Binding-site contacts:
Ligand atom C7 contacts residue THR104 of chain 1.E at 3.0 Å.
Ligand atom O7 contacts residue ASN117 of chain 1.E at 3.2 Å (h-bond).
Ligand atom O5 contacts residue TYR134 of chain 1.E at 4.2 Å.
Ligand atom C5 contacts residue TYR134 of chain 1.E at 3.9 Å (hydrophobic).
Ligand atom C4 contacts residue TYR134 of chain 1.E at 4.2 Å (hydrophobic).
Ligand atom C5 contacts residue SER119 of chain 1.E at 4.4 Å.
Ligand atom O6 contacts residue TYR134 of chain 1.E at 4.4 Å.
Ligand atom C3 contacts residue ASN117 of chain 1.E at 3.7 Å.
Ligand atom O4 contacts residue TYR134 of chain 1.E at 3.8 Å.
Ligand atom C6 contacts residue SER119 of chain 1.E at 3.7 Å.
Ligand atom O6 contacts residue SER119 of chain 1.E at 2.5 Å (h-bond).
Ligand atom C7 contacts residue ASN117 of chain 1.E at 3.2 Å.
Ligand atom C3 contacts residue TYR134 of chain 1.E at 4.1 Å (hydrophobic).
Ligand atom C2 contacts residue ASN117 of chain 1.E at 2.4 Å.
Ligand atom O5 contacts residue ASN117 of chain 1.E at 2.1 Å (h-bond).
Ligand atom C1 contacts residue ASN117 of chain 1.E at 1.4 Å.
Ligand atom O7 contacts residue TYR134 of chain 1.E at 3.3 Å.
Ligand atom C8 contacts residue ASN117 of chain 1.E at 4.4 Å.
Ligand atom O7 contacts residue ASN102 of chain 1.E at 4.5 Å.
Ligand atom C1 contacts residue TYR134 of chain 1.E at 3.7 Å (hydrophobic).
Ligand atom C6 contacts residue ASN117 of chain 1.E at 4.5 Å.
Ligand atom C8 contacts residue VAL103 of chain 1.E at 4.2 Å (hydrophobic).
Ligand atom C8 contacts residue LYS132 of chain 1.E at 4.2 Å.
Ligand atom C8 contacts residue TYR134 of chain 1.E at 4.2 Å (hydrophobic).
Ligand atom C8 contacts residue THR104 of chain 1.E at 3.2 Å.
Ligand atom C7 contacts residue TYR134 of chain 1.E at 4.1 Å (hydrophobic).
Ligand atom C2 contacts residue TYR134 of chain 1.E at 4.4 Å (hydrophobic).
Ligand atom O7 contacts residue THR104 of chain 1.E at 2.3 Å (h-bond).
Ligand atom N2 contacts residue THR104 of chain 1.E at 4.1 Å.
Ligand atom C4 contacts residue ASN117 of chain 1.E at 4.1 Å.
Ligand atom C5 contacts residue ASN117 of chain 1.E at 3.5 Å.
Ligand atom N2 contacts residue ASN117 of chain 1.E at 2.8 Å (h-bond).
Ligand atom O7 contacts residue VAL103 of chain 1.E at 4.4 Å.

Sequence of chain 1.E:
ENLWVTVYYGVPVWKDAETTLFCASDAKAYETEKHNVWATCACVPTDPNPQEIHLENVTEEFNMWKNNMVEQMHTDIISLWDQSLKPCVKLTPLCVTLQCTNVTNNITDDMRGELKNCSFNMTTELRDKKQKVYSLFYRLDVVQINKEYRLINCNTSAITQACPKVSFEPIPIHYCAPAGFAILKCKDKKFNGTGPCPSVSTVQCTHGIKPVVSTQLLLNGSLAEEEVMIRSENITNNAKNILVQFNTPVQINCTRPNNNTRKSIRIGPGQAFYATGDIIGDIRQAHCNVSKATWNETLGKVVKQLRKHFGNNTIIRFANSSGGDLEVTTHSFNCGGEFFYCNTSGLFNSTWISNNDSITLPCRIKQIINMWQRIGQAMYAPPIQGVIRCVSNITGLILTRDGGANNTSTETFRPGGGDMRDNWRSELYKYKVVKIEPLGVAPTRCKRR

This protein binds this small molecule.
Small molecule (SMILES): CC(=O)N[C@H]1[C@H](O[C@H]2[C@H](O)[C@@H](NC(C)=O)CO[C@@H]2CO)O[C@H](CO)[C@@H](O[C@@H]2O[C@H](CO[C@H]3O[C@H](CO)[C@@H](O)[C@H](O)[C@@H]3O)[C@@H](O)[C@H](O[C@H]3O[C@H](CO)[C@@H](O)[C@H](O)[C@@H]3O)[C@@H]2O)[C@@H]1O